Binding-site contacts:
Ligand atom C5 contacts residue TYR300 of chain 1.A at 3.8 Å (hydrophobic).
Ligand atom C27 contacts residue PRO296 of chain 1.A at 4.4 Å (hydrophobic).
Ligand atom C18 contacts residue TYR300 of chain 1.A at 3.6 Å (hydrophobic).
Ligand atom C24 contacts residue PRO296 of chain 1.A at 3.7 Å (hydrophobic).
Ligand atom C6 contacts residue SER318 of chain 1.A at 3.8 Å.
Ligand atom C14 contacts residue SER318 of chain 1.A at 4.2 Å.
Ligand atom C19 contacts residue ILE303 of chain 1.A at 4.0 Å (hydrophobic).
Ligand atom C4 contacts residue TYR300 of chain 1.A at 4.2 Å (hydrophobic).
Ligand atom C20 contacts residue ILE299 of chain 1.A at 4.1 Å (hydrophobic).
Ligand atom C21 contacts residue ILE299 of chain 1.A at 4.2 Å (hydrophobic).
Ligand atom C8 contacts residue TYR300 of chain 1.A at 3.5 Å (hydrophobic).
Ligand atom C14 contacts residue TYR300 of chain 1.A at 4.3 Å (hydrophobic).
Ligand atom C4 contacts residue ILE309 of chain 1.A at 3.9 Å (hydrophobic).
Ligand atom C7 contacts residue PHE314 of chain 1.A at 4.4 Å (hydrophobic).
Ligand atom C4 contacts residue GLN315 of chain 1.A at 4.1 Å.
Ligand atom C18 contacts residue ILE303 of chain 1.A at 3.7 Å (hydrophobic).
Ligand atom C6 contacts residue TYR300 of chain 1.A at 3.5 Å (hydrophobic).
Ligand atom C2 contacts residue ILE309 of chain 1.A at 4.3 Å (hydrophobic).
Ligand atom C7 contacts residue TYR300 of chain 1.A at 3.6 Å (hydrophobic).
Ligand atom C10 contacts residue TYR300 of chain 1.A at 4.2 Å (hydrophobic).
Ligand atom C7 contacts residue SER318 of chain 1.A at 3.1 Å.
Ligand atom C19 contacts residue TYR300 of chain 1.A at 3.7 Å (hydrophobic).
Ligand atom C15 contacts residue CYS322 of chain 1.A at 4.5 Å (hydrophobic).
Ligand atom C9 contacts residue TYR300 of chain 1.A at 4.5 Å (hydrophobic).
Ligand atom C15 contacts residue TYR300 of chain 1.A at 4.0 Å (hydrophobic).
Ligand atom C6 contacts residue PHE314 of chain 1.A at 4.3 Å (hydrophobic).
Ligand atom C15 contacts residue SER318 of chain 1.A at 3.5 Å.
Ligand atom C19 contacts residue ILE309 of chain 1.A at 4.4 Å (hydrophobic).
Ligand atom O1 contacts residue ILE309 of chain 1.A at 4.1 Å.
Ligand atom C22 contacts residue PRO296 of chain 1.A at 3.9 Å (hydrophobic).
Ligand atom C11 contacts residue ILE303 of chain 1.A at 4.4 Å (hydrophobic).
Ligand atom C8 contacts residue SER318 of chain 1.A at 4.0 Å.

The protein below binds the small molecule below.
Small molecule (SMILES): CC(C)CCC[C@@H](C)[C@H]1CC[C@H]2[C@@H]3CC=C4C[C@@H](O)CC[C@]4(C)[C@H]3CC[C@]12C

Sequence of chain 1.A:
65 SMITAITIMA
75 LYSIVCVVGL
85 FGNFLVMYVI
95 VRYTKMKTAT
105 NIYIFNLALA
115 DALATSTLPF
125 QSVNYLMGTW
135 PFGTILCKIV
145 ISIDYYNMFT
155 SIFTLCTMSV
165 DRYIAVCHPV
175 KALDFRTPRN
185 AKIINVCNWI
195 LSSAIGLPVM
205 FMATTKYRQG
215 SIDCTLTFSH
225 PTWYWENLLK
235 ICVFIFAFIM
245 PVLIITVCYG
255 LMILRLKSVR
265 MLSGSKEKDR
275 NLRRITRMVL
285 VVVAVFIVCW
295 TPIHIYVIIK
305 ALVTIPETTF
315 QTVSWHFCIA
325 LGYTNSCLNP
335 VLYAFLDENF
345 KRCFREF